Binding-site contacts:
Ligand atom C6 contacts residue ASP88 of chain 1.I at 4.1 Å.
Ligand atom C8 contacts residue CYS138 of chain 1.I at 4.1 Å (hydrophobic).
Ligand atom C8 contacts residue ASN66 of chain 1.I at 3.2 Å.
Ligand atom C8 contacts residue GLU68 of chain 1.I at 4.4 Å.
Ligand atom C3 contacts residue ARG223 of chain 1.I at 3.7 Å.
Ligand atom O7 contacts residue ASN66 of chain 1.I at 2.7 Å (h-bond).
Ligand atom O6 contacts residue ASN89 of chain 1.I at 3.9 Å.
Ligand atom N2 contacts residue GLU68 of chain 1.I at 3.9 Å.
Ligand atom C5 contacts residue ASP88 of chain 1.I at 4.3 Å.
Ligand atom N2 contacts residue ARG223 of chain 1.I at 3.5 Å (salt-bridge).
Ligand atom N2 contacts residue PRO139 of chain 1.I at 3.9 Å.
Ligand atom O7 contacts residue ASN89 of chain 1.I at 2.7 Å (h-bond).
Ligand atom C1 contacts residue ASP88 of chain 1.I at 4.3 Å.
Ligand atom O3 contacts residue PRO139 of chain 1.I at 3.5 Å.
Ligand atom C8 contacts residue CYS92 of chain 1.I at 4.1 Å (hydrophobic).
Ligand atom C7 contacts residue GLU68 of chain 1.I at 4.0 Å.
Ligand atom C8 contacts residue PRO67 of chain 1.I at 3.8 Å (hydrophobic).
Ligand atom C6 contacts residue PRO139 of chain 1.I at 3.9 Å (hydrophobic).
Ligand atom O3 contacts residue ARG223 of chain 1.I at 2.8 Å (salt-bridge).
Ligand atom O5 contacts residue ASP88 of chain 1.I at 3.4 Å (salt-bridge).
Ligand atom O6 contacts residue ASP88 of chain 1.I at 4.1 Å.
Ligand atom C8 contacts residue PRO139 of chain 1.I at 3.3 Å (hydrophobic).
Ligand atom C2 contacts residue ASN89 of chain 1.I at 2.5 Å.
Ligand atom C7 contacts residue CYS92 of chain 1.I at 4.1 Å (hydrophobic).
Ligand atom C2 contacts residue GLU68 of chain 1.I at 4.3 Å.
Ligand atom C7 contacts residue PRO139 of chain 1.I at 4.2 Å (hydrophobic).
Ligand atom O5 contacts residue ASN89 of chain 1.I at 2.3 Å (h-bond).
Ligand atom O7 contacts residue CYS92 of chain 1.I at 3.8 Å.
Ligand atom C3 contacts residue PRO139 of chain 1.I at 4.3 Å (hydrophobic).
Ligand atom C7 contacts residue ASN89 of chain 1.I at 3.1 Å.
Ligand atom C1 contacts residue GLU68 of chain 1.I at 3.7 Å.
Ligand atom C5 contacts residue ASN89 of chain 1.I at 3.6 Å.
Ligand atom C7 contacts residue ARG223 of chain 1.I at 3.8 Å.
Ligand atom C7 contacts residue ASN66 of chain 1.I at 3.5 Å.
Ligand atom C1 contacts residue ASN89 of chain 1.I at 1.4 Å.
Ligand atom C2 contacts residue ARG223 of chain 1.I at 3.5 Å.
Ligand atom C3 contacts residue ASN89 of chain 1.I at 3.9 Å.
Ligand atom N2 contacts residue ASN89 of chain 1.I at 3.0 Å (h-bond).
Ligand atom O7 contacts residue ARG223 of chain 1.I at 3.9 Å.
Ligand atom O6 contacts residue PRO139 of chain 1.I at 3.8 Å.

A protein and the small-molecule ligand that binds it are described below.
Small molecule (SMILES): CC(=O)N[C@H]1[C@H](O[C@H]2[C@H](O)[C@@H](NC(C)=O)CO[C@@H]2CO)O[C@H](CO)[C@@H](O[C@@H]2O[C@H](CO[C@H]3O[C@H](CO)[C@@H](O)[C@H](O)[C@@H]3O)[C@@H](O)[C@H](O[C@H]3O[C@H](CO)[C@@H](O)[C@H](O)[C@@H]3O)[C@@H]2O)[C@@H]1O

Sequence of chain 1.I:
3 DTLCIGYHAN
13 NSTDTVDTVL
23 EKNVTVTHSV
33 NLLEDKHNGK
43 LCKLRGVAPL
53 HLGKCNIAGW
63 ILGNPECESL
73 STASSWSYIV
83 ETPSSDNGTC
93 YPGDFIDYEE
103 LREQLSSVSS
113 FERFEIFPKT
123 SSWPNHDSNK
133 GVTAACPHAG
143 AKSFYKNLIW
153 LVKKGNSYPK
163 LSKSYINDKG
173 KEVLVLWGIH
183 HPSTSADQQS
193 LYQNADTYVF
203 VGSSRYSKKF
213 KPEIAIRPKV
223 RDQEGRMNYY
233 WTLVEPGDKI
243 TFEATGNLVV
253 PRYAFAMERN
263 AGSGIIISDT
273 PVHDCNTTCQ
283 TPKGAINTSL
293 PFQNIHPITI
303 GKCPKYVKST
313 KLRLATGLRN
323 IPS